This small molecule binds to this protein.
Small molecule (SMILES): CC(=O)N[C@@H]1[C@@H](O)[C@H](O)[C@@H](CO)O[C@H]1O

Sequence of chain 1.G:
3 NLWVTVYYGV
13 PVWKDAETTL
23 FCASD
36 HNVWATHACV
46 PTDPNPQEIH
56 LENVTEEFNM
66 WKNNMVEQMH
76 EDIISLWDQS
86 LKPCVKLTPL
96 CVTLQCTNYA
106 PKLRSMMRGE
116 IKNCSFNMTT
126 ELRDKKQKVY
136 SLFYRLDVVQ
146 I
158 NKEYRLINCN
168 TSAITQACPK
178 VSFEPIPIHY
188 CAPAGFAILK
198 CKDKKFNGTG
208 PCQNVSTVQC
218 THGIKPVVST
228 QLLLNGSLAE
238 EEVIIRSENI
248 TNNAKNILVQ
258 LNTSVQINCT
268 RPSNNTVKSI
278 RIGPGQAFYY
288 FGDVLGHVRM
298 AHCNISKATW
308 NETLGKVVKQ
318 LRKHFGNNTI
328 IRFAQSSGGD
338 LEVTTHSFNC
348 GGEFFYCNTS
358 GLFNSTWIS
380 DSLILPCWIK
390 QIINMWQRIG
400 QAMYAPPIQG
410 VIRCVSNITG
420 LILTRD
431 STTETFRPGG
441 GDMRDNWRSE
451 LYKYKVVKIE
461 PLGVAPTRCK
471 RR

Binding-site contacts:
Ligand atom C3 contacts residue ASN122 of chain 1.G at 3.8 Å.
Ligand atom C7 contacts residue PHE121 of chain 1.G at 4.3 Å (hydrophobic).
Ligand atom O3 contacts residue GLN100 of chain 1.G at 4.2 Å.
Ligand atom C5 contacts residue ASN122 of chain 1.G at 3.6 Å.
Ligand atom C8 contacts residue ASN122 of chain 1.G at 4.5 Å.
Ligand atom C7 contacts residue ASN122 of chain 1.G at 3.3 Å.
Ligand atom O7 contacts residue THR98 of chain 1.G at 4.0 Å.
Ligand atom C2 contacts residue ASN122 of chain 1.G at 2.5 Å.
Ligand atom O7 contacts residue PHE121 of chain 1.G at 4.5 Å.
Ligand atom O5 contacts residue ASN122 of chain 1.G at 2.3 Å (h-bond).
Ligand atom C7 contacts residue GLN100 of chain 1.G at 4.3 Å.
Ligand atom O7 contacts residue ASN122 of chain 1.G at 3.2 Å (h-bond).
Ligand atom C8 contacts residue GLN100 of chain 1.G at 3.8 Å.
Ligand atom C8 contacts residue PHE121 of chain 1.G at 3.7 Å (hydrophobic).
Ligand atom C1 contacts residue ASN122 of chain 1.G at 1.4 Å.
Ligand atom C8 contacts residue SER120 of chain 1.G at 3.2 Å.
Ligand atom N2 contacts residue ASN122 of chain 1.G at 2.9 Å (h-bond).
Ligand atom C4 contacts residue ASN122 of chain 1.G at 4.2 Å.